Sequence of chain 8.A:
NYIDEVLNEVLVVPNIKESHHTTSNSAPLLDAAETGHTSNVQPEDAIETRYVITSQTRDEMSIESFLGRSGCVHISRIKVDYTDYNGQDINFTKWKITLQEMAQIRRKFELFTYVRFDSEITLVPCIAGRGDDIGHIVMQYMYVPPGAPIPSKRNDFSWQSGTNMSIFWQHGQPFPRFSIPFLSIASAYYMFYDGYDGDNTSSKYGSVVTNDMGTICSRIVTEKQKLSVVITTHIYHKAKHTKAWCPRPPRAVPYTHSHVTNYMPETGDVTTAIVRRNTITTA

This small molecule binds to this protein.
Small molecule (SMILES): COc1ccc(N2CCN(c3cccc(C)c3)CC2)nn1

Binding-site contacts:
Ligand atom C10 contacts residue HIS241 of chain 8.A at 3.6 Å.
Ligand atom C15 contacts residue ILE101 of chain 8.A at 4.1 Å (hydrophobic).
Ligand atom C6 contacts residue THR102 of chain 8.A at 4.3 Å.
Ligand atom C19 contacts residue ILE125 of chain 8.A at 3.2 Å (hydrophobic).
Ligand atom N5 contacts residue MET217 of chain 8.A at 3.3 Å (h-bond).
Ligand atom O2 contacts residue TYR193 of chain 8.A at 3.4 Å.
Ligand atom C1 contacts residue MET195 of chain 8.A at 4.3 Å (hydrophobic).
Ligand atom N4 contacts residue MET217 of chain 8.A at 3.3 Å.
Ligand atom C8 contacts residue LEU103 of chain 8.A at 3.1 Å (hydrophobic).
Ligand atom C13 contacts residue ILE101 of chain 8.A at 3.4 Å (hydrophobic).
Ligand atom C13 contacts residue THR102 of chain 8.A at 4.3 Å.
Ligand atom C1 contacts residue TYR194 of chain 8.A at 4.2 Å (hydrophobic).
Ligand atom C21 contacts residue TYR147 of chain 8.A at 2.7 Å (hydrophobic).
Ligand atom C1 contacts residue TYR193 of chain 8.A at 3.8 Å (hydrophobic).
Ligand atom C1 contacts residue ASN215 of chain 8.A at 3.6 Å.
Ligand atom C14 contacts residue ILE101 of chain 8.A at 4.1 Å (hydrophobic).
Ligand atom C18 contacts residue ILE220 of chain 8.A at 4.3 Å (hydrophobic).
Ligand atom N4 contacts residue TYR193 of chain 8.A at 3.5 Å.
Ligand atom C3 contacts residue LEU103 of chain 8.A at 4.2 Å (hydrophobic).
Ligand atom C21 contacts residue ILE101 of chain 8.A at 4.0 Å (hydrophobic).
Ligand atom C17 contacts residue TYR147 of chain 8.A at 4.0 Å (hydrophobic).
Ligand atom O2 contacts residue MET195 of chain 8.A at 4.4 Å.
Ligand atom N5 contacts residue TYR193 of chain 8.A at 4.0 Å.
Ligand atom C17 contacts residue ILE101 of chain 8.A at 3.8 Å (hydrophobic).
Ligand atom C16 contacts residue TYR147 of chain 8.A at 4.3 Å (hydrophobic).
Ligand atom C7 contacts residue THR102 of chain 8.A at 4.2 Å.
Ligand atom C18 contacts residue PHE182 of chain 8.A at 4.0 Å (hydrophobic).
Ligand atom C16 contacts residue ILE101 of chain 8.A at 3.5 Å (hydrophobic).
Ligand atom C14 contacts residue MET217 of chain 8.A at 3.9 Å (hydrophobic).
Ligand atom C10 contacts residue SER123 of chain 8.A at 4.2 Å.
Ligand atom C21 contacts residue ILE220 of chain 8.A at 3.5 Å (hydrophobic).
Ligand atom C20 contacts residue ILE125 of chain 8.A at 3.4 Å (hydrophobic).
Ligand atom C17 contacts residue ILE220 of chain 8.A at 3.9 Å (hydrophobic).
Ligand atom C14 contacts residue LEU187 of chain 8.A at 4.3 Å (hydrophobic).
Ligand atom C3 contacts residue TYR193 of chain 8.A at 3.8 Å (hydrophobic).
Ligand atom C18 contacts residue ILE125 of chain 8.A at 4.2 Å (hydrophobic).
Ligand atom C8 contacts residue PHE121 of chain 8.A at 4.3 Å (hydrophobic).
Ligand atom C11 contacts residue HIS241 of chain 8.A at 3.7 Å.
Ligand atom C3 contacts residue PHE121 of chain 8.A at 4.4 Å (hydrophobic).
Ligand atom C7 contacts residue LEU103 of chain 8.A at 3.2 Å (hydrophobic).